Sequence of chain 2.B:
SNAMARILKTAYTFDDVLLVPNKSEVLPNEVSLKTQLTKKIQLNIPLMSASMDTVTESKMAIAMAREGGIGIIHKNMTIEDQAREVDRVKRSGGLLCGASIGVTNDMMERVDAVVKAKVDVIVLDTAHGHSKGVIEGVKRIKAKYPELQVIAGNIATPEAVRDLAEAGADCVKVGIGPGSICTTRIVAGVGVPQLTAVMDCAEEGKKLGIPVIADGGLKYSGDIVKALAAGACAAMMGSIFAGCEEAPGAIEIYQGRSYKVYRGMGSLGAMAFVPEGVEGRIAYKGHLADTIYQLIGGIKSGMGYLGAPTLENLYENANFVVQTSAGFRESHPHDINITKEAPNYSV

Binding-site contacts:
Ligand atom O5 contacts residue SER131 of chain 2.C at 3.1 Å (h-bond).
Ligand atom C10 contacts residue GLU290 of chain 2.C at 3.6 Å.
Ligand atom C18 contacts residue TYR319 of chain 2.B at 3.6 Å (hydrophobic).
Ligand atom C3 contacts residue GLY266 of chain 2.C at 3.6 Å.
Ligand atom C9 contacts residue GLU290 of chain 2.C at 3.8 Å.
Ligand atom C19 contacts residue SER315 of chain 2.B at 3.6 Å.
Ligand atom C9 contacts residue THR184 of chain 2.C at 3.4 Å.
Ligand atom C9 contacts residue ALA127 of chain 2.C at 3.7 Å (hydrophobic).
Ligand atom C7 contacts residue IMP1 of chain 2.N at 3.6 Å.
Ligand atom C3 contacts residue MET265 of chain 2.C at 3.6 Å (hydrophobic).
Ligand atom C4 contacts residue GLY266 of chain 2.C at 3.8 Å.
Ligand atom C25 contacts residue HIS128 of chain 2.C at 3.8 Å.
Ligand atom CL1 contacts residue HIS128 of chain 2.C at 3.7 Å.
Ligand atom C1 contacts residue GLY266 of chain 2.C at 3.8 Å.
Ligand atom C19 contacts residue PRO28 of chain 2.B at 3.5 Å (hydrophobic).
Ligand atom CL1 contacts residue VAL26 of chain 2.B at 3.8 Å.
Ligand atom C8 contacts residue IMP1 of chain 2.N at 3.5 Å.
Ligand atom C2 contacts residue GLY266 of chain 2.C at 3.6 Å.
Ligand atom C6 contacts residue ALA127 of chain 2.C at 3.9 Å (hydrophobic).
Ligand atom C26 contacts residue THR126 of chain 2.C at 3.5 Å.
Ligand atom C9 contacts residue IMP1 of chain 2.N at 3.3 Å.
Ligand atom C13 contacts residue GLU290 of chain 2.C at 3.6 Å.
Ligand atom O5 contacts residue HIS128 of chain 2.C at 2.8 Å (h-bond).
Ligand atom C18 contacts residue SER315 of chain 2.B at 3.3 Å.
Ligand atom O2 contacts residue ALA127 of chain 2.C at 3.8 Å.
Ligand atom C26 contacts residue HIS128 of chain 2.C at 3.7 Å.
Ligand atom C13 contacts residue MET271 of chain 2.C at 3.8 Å (hydrophobic).
Ligand atom N3 contacts residue GLU290 of chain 2.C at 3.1 Å (salt-bridge).
Ligand atom CL1 contacts residue GLY318 of chain 2.B at 3.4 Å.
Ligand atom N4 contacts residue GLU290 of chain 2.C at 3.0 Å (salt-bridge).
Ligand atom C20 contacts residue PRO28 of chain 2.B at 3.8 Å (hydrophobic).
Ligand atom C25 contacts residue THR126 of chain 2.C at 3.7 Å.
Ligand atom O6 contacts residue LEU27 of chain 2.B at 3.1 Å.
Ligand atom O4 contacts residue THR126 of chain 2.C at 3.1 Å.
Ligand atom C13 contacts residue GLY266 of chain 2.C at 3.8 Å.
Ligand atom O4 contacts residue ALA127 of chain 2.C at 3.3 Å (h-bond).
Ligand atom C18 contacts residue PRO28 of chain 2.B at 3.8 Å (hydrophobic).
Ligand atom C7 contacts residue ALA127 of chain 2.C at 3.7 Å (hydrophobic).
Ligand atom C29 contacts residue SER131 of chain 2.C at 3.8 Å.
Ligand atom C12 contacts residue MET271 of chain 2.C at 3.7 Å (hydrophobic).

Sequence of chain 2.C:
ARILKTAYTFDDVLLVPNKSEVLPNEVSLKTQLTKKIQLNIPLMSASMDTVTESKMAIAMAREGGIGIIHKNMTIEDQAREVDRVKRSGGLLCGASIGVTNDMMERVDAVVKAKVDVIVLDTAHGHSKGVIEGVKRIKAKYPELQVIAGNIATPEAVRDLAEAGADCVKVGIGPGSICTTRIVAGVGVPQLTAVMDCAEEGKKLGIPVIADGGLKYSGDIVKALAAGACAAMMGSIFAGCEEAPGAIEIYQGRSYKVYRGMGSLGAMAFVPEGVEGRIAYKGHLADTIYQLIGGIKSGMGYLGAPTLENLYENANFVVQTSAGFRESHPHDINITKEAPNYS

The small molecule below binds the protein below.
Small molecule (SMILES): C=C(C)c1cccc(C(C)(C)NC(=O)Nc2ccc(Cl)c(N[C@@H]3O[C@H](CO)[C@H](O)[C@H]3O)c2)c1